A small-molecule ligand and the protein it binds are described below.
Small molecule (SMILES): Cc1cc(NC(=O)[C@H](O)c2cccc(F)c2)ccc1-c1cn(C)c2ncnc(N)c12

Sequence of chain 1.A:
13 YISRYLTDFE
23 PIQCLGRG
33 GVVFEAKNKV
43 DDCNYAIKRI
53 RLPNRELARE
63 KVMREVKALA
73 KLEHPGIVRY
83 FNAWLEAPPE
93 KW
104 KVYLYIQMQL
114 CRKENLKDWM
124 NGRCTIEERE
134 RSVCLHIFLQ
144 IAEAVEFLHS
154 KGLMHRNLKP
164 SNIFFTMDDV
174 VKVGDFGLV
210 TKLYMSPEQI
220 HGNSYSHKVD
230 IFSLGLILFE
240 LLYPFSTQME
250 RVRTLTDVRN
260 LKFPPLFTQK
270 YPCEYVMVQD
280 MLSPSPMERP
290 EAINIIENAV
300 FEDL

Binding-site contacts:
Ligand atom C9 contacts residue PHE179 of chain 1.A at 3.8 Å (hydrophobic).
Ligand atom C8 contacts residue MET111 of chain 1.A at 3.7 Å (hydrophobic).
Ligand atom C14 contacts residue LEU71 of chain 1.A at 3.7 Å (hydrophobic).
Ligand atom N2 contacts residue CYS114 of chain 1.A at 3.0 Å (h-bond).
Ligand atom C21 contacts residue PHE167 of chain 1.A at 3.7 Å (hydrophobic).
Ligand atom C4 contacts residue ASP178 of chain 1.A at 3.5 Å.
Ligand atom O contacts residue GLY177 of chain 1.A at 3.8 Å.
Ligand atom F contacts residue LEU71 of chain 1.A at 3.4 Å.
Ligand atom C21 contacts residue LEU27 of chain 1.A at 3.8 Å (hydrophobic).
Ligand atom C13 contacts residue LEU71 of chain 1.A at 3.4 Å (hydrophobic).
Ligand atom N4 contacts residue GLN112 of chain 1.A at 3.0 Å (h-bond).
Ligand atom O1 contacts residue LEU71 of chain 1.A at 3.8 Å.
Ligand atom N4 contacts residue ALA48 of chain 1.A at 3.5 Å.
Ligand atom C17 contacts residue PHE167 of chain 1.A at 3.7 Å (hydrophobic).
Ligand atom C5 contacts residue ASP178 of chain 1.A at 3.7 Å.
Ligand atom C13 contacts residue TYR82 of chain 1.A at 3.8 Å (hydrophobic).
Ligand atom N4 contacts residue VAL80 of chain 1.A at 3.8 Å.
Ligand atom F contacts residue ILE79 of chain 1.A at 3.2 Å.
Ligand atom N contacts residue ASP178 of chain 1.A at 3.4 Å (salt-bridge).
Ligand atom C20 contacts residue CYS114 of chain 1.A at 3.6 Å (hydrophobic).
Ligand atom C10 contacts residue LEU71 of chain 1.A at 3.6 Å (hydrophobic).
Ligand atom N contacts residue MET111 of chain 1.A at 3.7 Å.
Ligand atom C12 contacts residue LEU71 of chain 1.A at 3.7 Å (hydrophobic).
Ligand atom O1 contacts residue ASP178 of chain 1.A at 3.3 Å (salt-bridge).
Ligand atom C3 contacts residue ASP178 of chain 1.A at 3.4 Å.
Ligand atom N2 contacts residue ALA48 of chain 1.A at 3.6 Å.
Ligand atom C contacts residue ASP178 of chain 1.A at 3.8 Å.
Ligand atom O1 contacts residue PHE179 of chain 1.A at 3.1 Å (h-bond).
Ligand atom N1 contacts residue PHE167 of chain 1.A at 3.4 Å.
Ligand atom O contacts residue PHE179 of chain 1.A at 3.6 Å.
Ligand atom F contacts residue LEU74 of chain 1.A at 3.5 Å.
Ligand atom C11 contacts residue LEU71 of chain 1.A at 3.4 Å (hydrophobic).
Ligand atom C15 contacts residue MET111 of chain 1.A at 3.8 Å (hydrophobic).
Ligand atom C18 contacts residue PHE167 of chain 1.A at 3.5 Å (hydrophobic).
Ligand atom C11 contacts residue MET111 of chain 1.A at 3.7 Å (hydrophobic).
Ligand atom C6 contacts residue VAL35 of chain 1.A at 3.4 Å (hydrophobic).
Ligand atom C10 contacts residue MET111 of chain 1.A at 3.7 Å (hydrophobic).
Ligand atom C19 contacts residue ALA48 of chain 1.A at 3.5 Å (hydrophobic).
Ligand atom C5 contacts residue GLY177 of chain 1.A at 3.8 Å.
Ligand atom C7 contacts residue PHE167 of chain 1.A at 3.7 Å (hydrophobic).